The protein below binds the small molecule below.
Small molecule (SMILES): CC(=O)N[C@H]1[C@H](O[C@H]2[C@H](O)[C@@H](NC(C)=O)CO[C@@H]2CO)O[C@H](CO)[C@@H](O)[C@@H]1O

Sequence of chain 1.C:
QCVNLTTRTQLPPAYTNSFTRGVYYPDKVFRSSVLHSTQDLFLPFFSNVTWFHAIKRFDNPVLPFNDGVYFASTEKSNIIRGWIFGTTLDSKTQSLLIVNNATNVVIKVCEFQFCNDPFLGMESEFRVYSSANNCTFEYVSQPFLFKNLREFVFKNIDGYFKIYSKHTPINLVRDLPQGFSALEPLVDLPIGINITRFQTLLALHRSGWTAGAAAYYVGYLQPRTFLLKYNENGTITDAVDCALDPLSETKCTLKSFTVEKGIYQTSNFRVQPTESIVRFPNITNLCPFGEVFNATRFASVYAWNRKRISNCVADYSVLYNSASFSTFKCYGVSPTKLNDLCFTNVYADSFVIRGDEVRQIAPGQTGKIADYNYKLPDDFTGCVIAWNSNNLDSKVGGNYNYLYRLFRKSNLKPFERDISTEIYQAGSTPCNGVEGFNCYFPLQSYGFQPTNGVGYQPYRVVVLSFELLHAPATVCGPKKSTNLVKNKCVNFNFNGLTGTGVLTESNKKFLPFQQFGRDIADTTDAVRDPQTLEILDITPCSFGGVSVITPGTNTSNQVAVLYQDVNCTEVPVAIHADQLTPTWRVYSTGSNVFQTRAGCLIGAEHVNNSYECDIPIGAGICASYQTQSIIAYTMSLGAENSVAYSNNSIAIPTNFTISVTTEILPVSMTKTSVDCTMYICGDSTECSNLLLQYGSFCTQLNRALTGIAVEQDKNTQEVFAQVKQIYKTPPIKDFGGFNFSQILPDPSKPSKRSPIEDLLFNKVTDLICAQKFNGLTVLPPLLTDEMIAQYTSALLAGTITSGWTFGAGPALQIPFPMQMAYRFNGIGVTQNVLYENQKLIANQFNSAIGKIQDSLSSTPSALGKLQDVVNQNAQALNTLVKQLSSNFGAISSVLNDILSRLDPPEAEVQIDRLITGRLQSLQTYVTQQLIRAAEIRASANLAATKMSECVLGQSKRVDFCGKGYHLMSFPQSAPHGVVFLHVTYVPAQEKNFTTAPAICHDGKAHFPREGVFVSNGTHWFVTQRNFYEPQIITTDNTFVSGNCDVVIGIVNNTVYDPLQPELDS

Binding-site contacts:
Ligand atom O3 contacts residue SER803 of chain 1.C at 3.9 Å.
Ligand atom C3 contacts residue ASN801 of chain 1.C at 3.8 Å.
Ligand atom O6 contacts residue GLN804 of chain 1.C at 3.4 Å (h-bond).
Ligand atom N2 contacts residue SER803 of chain 1.C at 4.5 Å.
Ligand atom O7 contacts residue ASN801 of chain 1.C at 2.8 Å.
Ligand atom C8 contacts residue SER803 of chain 1.C at 4.5 Å.
Ligand atom C4 contacts residue SER803 of chain 1.C at 4.3 Å.
Ligand atom N2 contacts residue PHE802 of chain 1.C at 4.4 Å.
Ligand atom C6 contacts residue GLN804 of chain 1.C at 3.5 Å.
Ligand atom C5 contacts residue ASN801 of chain 1.C at 3.7 Å.
Ligand atom N2 contacts residue ASN801 of chain 1.C at 2.9 Å (h-bond).
Ligand atom C2 contacts residue ASN801 of chain 1.C at 2.4 Å.
Ligand atom C8 contacts residue ASN801 of chain 1.C at 3.2 Å.
Ligand atom C1 contacts residue SER803 of chain 1.C at 4.5 Å.
Ligand atom C1 contacts residue ASN801 of chain 1.C at 1.4 Å.
Ligand atom C3 contacts residue SER803 of chain 1.C at 4.3 Å.
Ligand atom O5 contacts residue ASN801 of chain 1.C at 2.4 Å (h-bond).
Ligand atom C7 contacts residue ASN801 of chain 1.C at 3.1 Å.
Ligand atom C8 contacts residue PHE802 of chain 1.C at 3.2 Å (hydrophobic).
Ligand atom C7 contacts residue ASN928 of chain 1.C at 4.5 Å.
Ligand atom C7 contacts residue SER803 of chain 1.C at 3.6 Å.
Ligand atom C8 contacts residue ASN928 of chain 1.C at 3.2 Å.
Ligand atom O7 contacts residue SER803 of chain 1.C at 2.4 Å (h-bond).
Ligand atom O7 contacts residue PHE802 of chain 1.C at 2.4 Å (h-bond).
Ligand atom C4 contacts residue ASN801 of chain 1.C at 4.2 Å.
Ligand atom N2 contacts residue ASN928 of chain 1.C at 4.2 Å.
Ligand atom C2 contacts residue SER803 of chain 1.C at 3.8 Å.
Ligand atom O5 contacts residue SER803 of chain 1.C at 4.5 Å.
Ligand atom C8 contacts residue PHE800 of chain 1.C at 4.2 Å (hydrophobic).
Ligand atom C7 contacts residue PHE802 of chain 1.C at 3.1 Å (hydrophobic).